Binding-site contacts:
Ligand atom C2 contacts residue LYS101 of chain 1.A at 3.8 Å.
Ligand atom C11 contacts residue TYR188 of chain 1.A at 3.8 Å (hydrophobic).
Ligand atom C1A contacts residue LYS101 of chain 1.A at 3.9 Å.
Ligand atom CL9 contacts residue PHE227 of chain 1.A at 4.0 Å.
Ligand atom C5 contacts residue TYR181 of chain 1.A at 3.7 Å (hydrophobic).
Ligand atom C9 contacts residue HIS235 of chain 1.A at 4.0 Å.
Ligand atom C9 contacts residue VAL106 of chain 1.A at 3.8 Å (hydrophobic).
Ligand atom CL9 contacts residue HIS235 of chain 1.A at 3.0 Å.
Ligand atom C11 contacts residue GLY190 of chain 1.A at 3.9 Å.
Ligand atom C16 contacts residue TRP229 of chain 1.A at 3.7 Å (hydrophobic).
Ligand atom C10 contacts residue HIS235 of chain 1.A at 4.0 Å.
Ligand atom C11 contacts residue VAL179 of chain 1.A at 3.4 Å (hydrophobic).
Ligand atom CL9 contacts residue PRO236 of chain 1.A at 3.7 Å.
Ligand atom CL9 contacts residue LEU234 of chain 1.A at 3.9 Å.
Ligand atom S2 contacts residue LYS103 of chain 1.A at 3.8 Å.
Ligand atom C7 contacts residue VAL106 of chain 1.A at 4.0 Å (hydrophobic).
Ligand atom C3A contacts residue LEU100 of chain 1.A at 3.9 Å (hydrophobic).
Ligand atom N1 contacts residue LYS101 of chain 1.A at 2.9 Å (salt-bridge).
Ligand atom C15 contacts residue TYR188 of chain 1.A at 3.7 Å (hydrophobic).
Ligand atom C10 contacts residue VAL106 of chain 1.A at 4.0 Å (hydrophobic).
Ligand atom C13 contacts residue TYR188 of chain 1.A at 4.0 Å (hydrophobic).
Ligand atom C4 contacts residue VAL179 of chain 1.A at 3.9 Å (hydrophobic).
Ligand atom C14 contacts residue TYR181 of chain 1.A at 4.0 Å (hydrophobic).
Ligand atom S2 contacts residue LYS101 of chain 1.A at 3.5 Å (salt-bridge).
Ligand atom CL9 contacts residue TYR318 of chain 1.A at 3.9 Å.
Ligand atom N1 contacts residue LEU100 of chain 1.A at 3.6 Å.
Ligand atom C12 contacts residue TYR181 of chain 1.A at 3.8 Å (hydrophobic).
Ligand atom N3 contacts residue LEU100 of chain 1.A at 3.9 Å.
Ligand atom C8 contacts residue VAL106 of chain 1.A at 3.8 Å (hydrophobic).
Ligand atom C15 contacts residue TRP229 of chain 1.A at 3.4 Å (hydrophobic).
Ligand atom C10 contacts residue TYR318 of chain 1.A at 3.9 Å (hydrophobic).
Ligand atom C1A contacts residue LEU100 of chain 1.A at 3.9 Å (hydrophobic).
Ligand atom C7 contacts residue TYR188 of chain 1.A at 3.7 Å (hydrophobic).
Ligand atom N6 contacts residue TYR181 of chain 1.A at 3.9 Å.
Ligand atom N6 contacts residue TYR188 of chain 1.A at 3.8 Å.
Ligand atom C16 contacts residue PRO95 of chain 1.A at 3.5 Å (hydrophobic).
Ligand atom S2 contacts residue LEU100 of chain 1.A at 3.9 Å.
Ligand atom C2 contacts residue LEU100 of chain 1.A at 3.7 Å (hydrophobic).
Ligand atom C16 contacts residue TYR181 of chain 1.A at 3.3 Å (hydrophobic).
Ligand atom C4 contacts residue LEU100 of chain 1.A at 3.9 Å (hydrophobic).

Sequence of chain 1.A:
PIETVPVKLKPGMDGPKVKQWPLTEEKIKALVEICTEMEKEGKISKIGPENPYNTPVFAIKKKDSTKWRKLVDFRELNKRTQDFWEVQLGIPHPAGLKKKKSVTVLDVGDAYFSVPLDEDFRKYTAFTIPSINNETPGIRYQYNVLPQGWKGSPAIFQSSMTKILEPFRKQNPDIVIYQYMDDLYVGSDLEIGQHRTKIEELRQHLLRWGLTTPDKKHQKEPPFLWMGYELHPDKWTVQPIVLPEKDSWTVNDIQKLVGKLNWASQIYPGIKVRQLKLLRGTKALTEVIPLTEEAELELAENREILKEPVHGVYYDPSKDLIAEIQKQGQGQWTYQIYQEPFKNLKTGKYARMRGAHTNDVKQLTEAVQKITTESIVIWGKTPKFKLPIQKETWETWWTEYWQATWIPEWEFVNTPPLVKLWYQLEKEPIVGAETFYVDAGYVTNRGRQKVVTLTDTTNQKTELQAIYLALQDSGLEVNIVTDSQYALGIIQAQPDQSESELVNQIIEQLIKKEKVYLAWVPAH

A small-molecule ligand and the protein it binds are described below.
Small molecule (SMILES): CC(C)=CCN1Cc2cc(Cl)cc3[nH]c(=S)n(c23)C[C@@H]1C